This protein binds this small molecule.
Small molecule (SMILES): CC[C@H](C)[C@H](NC(=O)[C@H](CO)NC(=O)[C@H](CC(=O)O)NC(=O)[C@@H](N)CCC(=O)O)C(=O)N[C@@H](CC(C)C)C(=O)N[C@@H](CCC(N)=O)C(=O)N1CCC[C@H]1C(=O)NCC(=O)N[C@@H](C)C(=O)N[C@@H](Cc1ccccc1)C(=O)N[C@@H](CO)C(=O)N[C@@H](C)C(=O)N[C@H](C=O)CC(N)=O

Binding-site contacts:
Ligand atom C contacts residue HIS409 of chain 5.GA at 4.4 Å.
Ligand atom CB contacts residue TYR537 of chain 5.GA at 3.0 Å (hydrophobic).
Ligand atom CB contacts residue LEU534 of chain 5.GA at 4.3 Å (hydrophobic).
Ligand atom CA contacts residue TYR537 of chain 5.GA at 4.5 Å (hydrophobic).
Ligand atom OD1 contacts residue TYR533 of chain 5.GA at 3.4 Å.
Ligand atom CD1 contacts residue THR488 of chain 5.GA at 4.2 Å.
Ligand atom CD2 contacts residue MET485 of chain 5.GA at 4.0 Å (hydrophobic).
Ligand atom CB contacts residue GLU481 of chain 5.GA at 3.6 Å.
Ligand atom CG contacts residue PRO536 of chain 5.GA at 4.5 Å (hydrophobic).
Ligand atom CD1 contacts residue PHE402 of chain 5.GA at 4.0 Å (hydrophobic).
Ligand atom O contacts residue HIS409 of chain 5.GA at 3.6 Å.
Ligand atom CD2 contacts residue THR488 of chain 5.GA at 4.2 Å.
Ligand atom CD1 contacts residue GLN538 of chain 5.GA at 3.1 Å.
Ligand atom CD1 contacts residue LEU413 of chain 5.GA at 4.1 Å (hydrophobic).
Ligand atom CG contacts residue TYR537 of chain 5.GA at 3.2 Å (hydrophobic).
Ligand atom CD1 contacts residue ILE535 of chain 5.GA at 4.0 Å (hydrophobic).
Ligand atom O contacts residue PRO536 of chain 5.GA at 3.8 Å.
Ligand atom CD2 contacts residue ALA484 of chain 5.GA at 3.6 Å (hydrophobic).
Ligand atom CB contacts residue THR488 of chain 5.GA at 4.4 Å.
Ligand atom CB contacts residue TYR533 of chain 5.GA at 3.6 Å (hydrophobic).
Ligand atom CE1 contacts residue LEU413 of chain 5.GA at 4.2 Å (hydrophobic).
Ligand atom ND2 contacts residue TYR533 of chain 5.GA at 3.7 Å.
Ligand atom NE2 contacts residue PRO536 of chain 5.GA at 4.2 Å.
Ligand atom N contacts residue PRO536 of chain 5.GA at 4.2 Å.
Ligand atom CG contacts residue TYR533 of chain 5.GA at 3.3 Å (hydrophobic).
Ligand atom CD1 contacts residue ILE535 of chain 5.GA at 4.0 Å (hydrophobic).
Ligand atom CG1 contacts residue THR488 of chain 5.GA at 4.2 Å.
Ligand atom CB contacts residue ILE535 of chain 5.GA at 4.2 Å (hydrophobic).
Ligand atom O contacts residue LEU534 of chain 5.GA at 4.3 Å.
Ligand atom CA contacts residue ILE535 of chain 5.GA at 3.8 Å (hydrophobic).
Ligand atom CD contacts residue TYR537 of chain 5.GA at 4.5 Å (hydrophobic).
Ligand atom N contacts residue ILE535 of chain 5.GA at 3.7 Å.

Sequence of chain 5.GA:
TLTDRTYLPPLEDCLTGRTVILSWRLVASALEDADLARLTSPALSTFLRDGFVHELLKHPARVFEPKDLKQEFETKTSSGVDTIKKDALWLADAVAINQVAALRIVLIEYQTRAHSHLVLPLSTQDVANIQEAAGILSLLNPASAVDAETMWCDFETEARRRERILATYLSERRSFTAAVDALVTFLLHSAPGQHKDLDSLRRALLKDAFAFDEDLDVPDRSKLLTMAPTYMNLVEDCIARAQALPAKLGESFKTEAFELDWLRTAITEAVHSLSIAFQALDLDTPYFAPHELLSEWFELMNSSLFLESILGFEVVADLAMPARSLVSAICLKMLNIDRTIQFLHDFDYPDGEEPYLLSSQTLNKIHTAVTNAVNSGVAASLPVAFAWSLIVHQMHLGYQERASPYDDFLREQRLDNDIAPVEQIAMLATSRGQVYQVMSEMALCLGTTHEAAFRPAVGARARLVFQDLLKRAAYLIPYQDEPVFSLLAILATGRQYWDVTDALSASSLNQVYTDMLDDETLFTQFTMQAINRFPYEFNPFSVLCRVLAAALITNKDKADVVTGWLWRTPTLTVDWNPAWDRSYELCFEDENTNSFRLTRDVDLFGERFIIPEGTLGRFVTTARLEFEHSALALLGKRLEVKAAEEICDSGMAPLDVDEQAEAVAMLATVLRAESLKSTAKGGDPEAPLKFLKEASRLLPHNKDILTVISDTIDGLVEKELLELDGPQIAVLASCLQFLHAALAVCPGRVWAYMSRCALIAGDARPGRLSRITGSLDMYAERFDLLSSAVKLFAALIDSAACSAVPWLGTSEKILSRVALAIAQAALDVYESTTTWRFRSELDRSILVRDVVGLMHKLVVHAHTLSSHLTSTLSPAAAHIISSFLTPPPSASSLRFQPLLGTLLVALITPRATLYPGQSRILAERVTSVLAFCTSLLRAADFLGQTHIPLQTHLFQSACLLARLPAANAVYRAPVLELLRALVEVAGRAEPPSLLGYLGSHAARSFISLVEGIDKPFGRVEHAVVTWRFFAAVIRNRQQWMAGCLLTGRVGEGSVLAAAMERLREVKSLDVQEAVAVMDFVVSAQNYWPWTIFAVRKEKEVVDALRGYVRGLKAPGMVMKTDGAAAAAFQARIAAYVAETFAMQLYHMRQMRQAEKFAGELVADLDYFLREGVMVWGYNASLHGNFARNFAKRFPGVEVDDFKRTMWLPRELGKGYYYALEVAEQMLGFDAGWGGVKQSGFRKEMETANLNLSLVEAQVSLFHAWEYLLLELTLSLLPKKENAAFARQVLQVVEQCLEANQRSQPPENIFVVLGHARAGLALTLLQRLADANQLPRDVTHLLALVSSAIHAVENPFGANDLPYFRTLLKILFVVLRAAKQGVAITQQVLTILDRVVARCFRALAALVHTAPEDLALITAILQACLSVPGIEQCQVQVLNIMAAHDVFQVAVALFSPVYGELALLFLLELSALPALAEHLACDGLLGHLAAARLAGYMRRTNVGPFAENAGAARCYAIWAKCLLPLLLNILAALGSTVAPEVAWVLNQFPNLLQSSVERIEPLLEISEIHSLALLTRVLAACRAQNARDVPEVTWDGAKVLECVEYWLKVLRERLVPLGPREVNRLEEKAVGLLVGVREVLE